Binding-site contacts:
Ligand atom C8 contacts residue GLY206 of chain 2.A at 4.0 Å.
Ligand atom O5 contacts residue ASN131 of chain 2.D at 2.4 Å (h-bond).
Ligand atom C6 contacts residue SER29 of chain 2.C at 3.7 Å.
Ligand atom C7 contacts residue ASN131 of chain 2.D at 3.3 Å.
Ligand atom C5 contacts residue ASN131 of chain 2.D at 3.7 Å.
Ligand atom O7 contacts residue GLY70 of chain 2.C at 4.0 Å.
Ligand atom C8 contacts residue CYS207 of chain 2.A at 3.4 Å (hydrophobic).
Ligand atom C8 contacts residue SER205 of chain 2.A at 4.2 Å.
Ligand atom O5 contacts residue SER29 of chain 2.C at 4.1 Å.
Ligand atom N2 contacts residue ASN131 of chain 2.D at 3.0 Å (h-bond).
Ligand atom C7 contacts residue CYS207 of chain 2.A at 4.5 Å (hydrophobic).
Ligand atom C2 contacts residue GLY70 of chain 2.C at 4.5 Å.
Ligand atom C3 contacts residue ASN131 of chain 2.D at 3.8 Å.
Ligand atom C8 contacts residue ASN131 of chain 2.D at 4.4 Å.
Ligand atom C2 contacts residue ASN131 of chain 2.D at 2.5 Å.
Ligand atom O7 contacts residue CYS207 of chain 2.A at 4.5 Å.
Ligand atom O7 contacts residue SER69 of chain 2.C at 4.4 Å.
Ligand atom C4 contacts residue ASN131 of chain 2.D at 4.3 Å.
Ligand atom O6 contacts residue SER29 of chain 2.C at 4.0 Å.
Ligand atom O7 contacts residue ASN131 of chain 2.D at 3.3 Å (h-bond).
Ligand atom C1 contacts residue ASN131 of chain 2.D at 1.4 Å.

Sequence of chain 2.D:
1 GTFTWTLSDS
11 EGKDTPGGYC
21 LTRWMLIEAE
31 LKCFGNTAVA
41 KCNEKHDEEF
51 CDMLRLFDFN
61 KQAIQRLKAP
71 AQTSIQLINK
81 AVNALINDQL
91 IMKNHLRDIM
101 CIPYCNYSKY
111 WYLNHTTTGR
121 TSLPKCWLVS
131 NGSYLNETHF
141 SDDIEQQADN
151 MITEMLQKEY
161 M

A small-molecule ligand and the protein it binds are described below.
Small molecule (SMILES): CC(=O)N[C@@H]1[C@@H](O)[C@H](O)[C@@H](CO)O[C@H]1O

Sequence of chain 2.A:
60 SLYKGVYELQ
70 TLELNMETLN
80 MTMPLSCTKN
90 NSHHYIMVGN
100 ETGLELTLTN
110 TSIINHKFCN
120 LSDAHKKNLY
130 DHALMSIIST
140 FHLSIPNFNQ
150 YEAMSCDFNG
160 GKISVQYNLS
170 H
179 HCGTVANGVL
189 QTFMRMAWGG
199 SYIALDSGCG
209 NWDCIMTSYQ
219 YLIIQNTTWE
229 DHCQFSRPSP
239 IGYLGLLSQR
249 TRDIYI

Sequence of chain 2.C:
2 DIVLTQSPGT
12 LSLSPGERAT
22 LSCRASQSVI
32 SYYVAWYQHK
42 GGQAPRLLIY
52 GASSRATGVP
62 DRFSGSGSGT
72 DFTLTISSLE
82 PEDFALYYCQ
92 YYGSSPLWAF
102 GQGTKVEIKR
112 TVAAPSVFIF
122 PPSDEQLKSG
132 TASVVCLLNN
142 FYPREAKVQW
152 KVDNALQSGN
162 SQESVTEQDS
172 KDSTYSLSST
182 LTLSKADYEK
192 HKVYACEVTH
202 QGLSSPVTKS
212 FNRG